This small molecule binds to this protein.
Small molecule (SMILES): CN(N=O)c1ccc(O)c(O)c1

Sequence of chain 2.B:
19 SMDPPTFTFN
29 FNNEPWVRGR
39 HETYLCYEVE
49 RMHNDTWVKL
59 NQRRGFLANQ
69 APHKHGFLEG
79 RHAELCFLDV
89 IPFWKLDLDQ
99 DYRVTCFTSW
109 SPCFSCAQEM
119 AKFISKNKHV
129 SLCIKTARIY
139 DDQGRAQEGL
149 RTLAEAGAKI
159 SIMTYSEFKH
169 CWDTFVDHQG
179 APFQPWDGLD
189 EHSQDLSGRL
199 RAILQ

Binding-site contacts:
Ligand atom O3 contacts residue LEU130 of chain 2.B at 3.4 Å (h-bond).
Ligand atom C4 contacts residue CYS131 of chain 2.B at 1.7 Å (hydrophobic).
Ligand atom C4 contacts residue ARG101 of chain 2.B at 3.7 Å.
Ligand atom N2 contacts residue CYS131 of chain 2.B at 3.2 Å (h-bond).
Ligand atom C9 contacts residue CYS131 of chain 2.B at 2.8 Å (hydrophobic).
Ligand atom O3 contacts residue SER129 of chain 2.B at 3.5 Å (h-bond).
Ligand atom C6 contacts residue LYS157 of chain 2.B at 3.4 Å.
Ligand atom O3 contacts residue LYS157 of chain 2.B at 3.5 Å.
Ligand atom C9 contacts residue LYS157 of chain 2.B at 3.9 Å.
Ligand atom N2 contacts residue LYS157 of chain 2.B at 3.6 Å.
Ligand atom N3 contacts residue ARG101 of chain 2.B at 4.0 Å.
Ligand atom N3 contacts residue CYS131 of chain 2.B at 2.8 Å (h-bond).
Ligand atom C6 contacts residue LYS133 of chain 2.B at 3.7 Å.
Ligand atom C7 contacts residue LYS157 of chain 2.B at 3.2 Å.
Ligand atom O5 contacts residue ARG101 of chain 2.B at 4.0 Å.
Ligand atom O4 contacts residue ARG101 of chain 2.B at 3.9 Å.
Ligand atom N3 contacts residue SER129 of chain 2.B at 3.6 Å (h-bond).
Ligand atom C10 contacts residue LYS157 of chain 2.B at 3.7 Å.
Ligand atom C5 contacts residue LYS157 of chain 2.B at 3.9 Å.
Ligand atom C8 contacts residue ARG101 of chain 2.B at 3.4 Å.
Ligand atom O4 contacts residue LYS157 of chain 2.B at 3.4 Å (salt-bridge).
Ligand atom C7 contacts residue CYS131 of chain 2.B at 4.5 Å (hydrophobic).
Ligand atom C8 contacts residue LYS157 of chain 2.B at 3.5 Å.
Ligand atom C6 contacts residue ARG101 of chain 2.B at 3.8 Å.
Ligand atom C5 contacts residue LYS133 of chain 2.B at 4.0 Å.
Ligand atom O3 contacts residue GLY155 of chain 2.B at 3.9 Å.
Ligand atom C8 contacts residue CYS131 of chain 2.B at 4.1 Å (hydrophobic).
Ligand atom O5 contacts residue LYS157 of chain 2.B at 3.8 Å.
Ligand atom C7 contacts residue ARG101 of chain 2.B at 3.6 Å.
Ligand atom C5 contacts residue CYS131 of chain 2.B at 2.6 Å (hydrophobic).
Ligand atom C5 contacts residue ARG101 of chain 2.B at 3.9 Å.
Ligand atom O5 contacts residue LYS133 of chain 2.B at 3.2 Å (salt-bridge).
Ligand atom C9 contacts residue ARG101 of chain 2.B at 3.8 Å.
Ligand atom N2 contacts residue ARG101 of chain 2.B at 4.1 Å.
Ligand atom N3 contacts residue LYS157 of chain 2.B at 3.5 Å.
Ligand atom C4 contacts residue LYS157 of chain 2.B at 4.1 Å.
Ligand atom N3 contacts residue LEU130 of chain 2.B at 3.8 Å.
Ligand atom O3 contacts residue CYS131 of chain 2.B at 3.8 Å.
Ligand atom C5 contacts residue THR103 of chain 2.B at 4.5 Å.
Ligand atom C6 contacts residue CYS131 of chain 2.B at 3.9 Å (hydrophobic).